Sequence of chain 1.A:
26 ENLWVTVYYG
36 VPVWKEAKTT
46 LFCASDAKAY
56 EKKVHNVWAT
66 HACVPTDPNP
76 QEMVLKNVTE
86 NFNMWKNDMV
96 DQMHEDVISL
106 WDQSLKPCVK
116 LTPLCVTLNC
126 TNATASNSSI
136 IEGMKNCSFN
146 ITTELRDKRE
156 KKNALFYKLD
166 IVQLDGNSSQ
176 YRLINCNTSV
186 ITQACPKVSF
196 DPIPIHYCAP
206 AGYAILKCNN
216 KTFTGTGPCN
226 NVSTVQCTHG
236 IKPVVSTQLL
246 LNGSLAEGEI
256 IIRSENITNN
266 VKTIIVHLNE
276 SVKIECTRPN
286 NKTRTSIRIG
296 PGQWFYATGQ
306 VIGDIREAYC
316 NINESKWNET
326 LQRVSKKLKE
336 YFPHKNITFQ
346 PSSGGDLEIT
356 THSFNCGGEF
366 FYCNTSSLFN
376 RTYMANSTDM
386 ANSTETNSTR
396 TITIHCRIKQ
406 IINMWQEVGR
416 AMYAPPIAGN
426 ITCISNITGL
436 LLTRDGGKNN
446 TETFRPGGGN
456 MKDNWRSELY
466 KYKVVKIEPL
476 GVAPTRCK

Binding-site contacts:
Ligand atom C1 contacts residue ASN127 of chain 1.A at 1.5 Å.
Ligand atom O7 contacts residue ASN127 of chain 1.A at 3.1 Å (h-bond).
Ligand atom C3 contacts residue ASN127 of chain 1.A at 3.8 Å.
Ligand atom C4 contacts residue ASN127 of chain 1.A at 4.2 Å.
Ligand atom C7 contacts residue ASN127 of chain 1.A at 3.3 Å.
Ligand atom C5 contacts residue ASN127 of chain 1.A at 3.6 Å.
Ligand atom C2 contacts residue ASN127 of chain 1.A at 2.4 Å.
Ligand atom O5 contacts residue ASN127 of chain 1.A at 2.3 Å (h-bond).
Ligand atom C8 contacts residue ASN127 of chain 1.A at 3.5 Å.
Ligand atom N2 contacts residue ASN127 of chain 1.A at 2.9 Å (h-bond).

The protein below binds the small molecule below.
Small molecule (SMILES): CC(=O)N[C@H]1[C@H](O[C@H]2[C@H](O)[C@@H](NC(C)=O)CO[C@@H]2CO)O[C@H](CO)[C@@H](O[C@@H]2O[C@H](CO)[C@@H](O)[C@H](O)[C@@H]2O)[C@@H]1O